This small molecule binds to this protein.
Small molecule (SMILES): CC(=O)N[C@@H]1[C@@H](O)[C@H](O)[C@@H](CO)O[C@H]1O

Sequence of chain 1.B:
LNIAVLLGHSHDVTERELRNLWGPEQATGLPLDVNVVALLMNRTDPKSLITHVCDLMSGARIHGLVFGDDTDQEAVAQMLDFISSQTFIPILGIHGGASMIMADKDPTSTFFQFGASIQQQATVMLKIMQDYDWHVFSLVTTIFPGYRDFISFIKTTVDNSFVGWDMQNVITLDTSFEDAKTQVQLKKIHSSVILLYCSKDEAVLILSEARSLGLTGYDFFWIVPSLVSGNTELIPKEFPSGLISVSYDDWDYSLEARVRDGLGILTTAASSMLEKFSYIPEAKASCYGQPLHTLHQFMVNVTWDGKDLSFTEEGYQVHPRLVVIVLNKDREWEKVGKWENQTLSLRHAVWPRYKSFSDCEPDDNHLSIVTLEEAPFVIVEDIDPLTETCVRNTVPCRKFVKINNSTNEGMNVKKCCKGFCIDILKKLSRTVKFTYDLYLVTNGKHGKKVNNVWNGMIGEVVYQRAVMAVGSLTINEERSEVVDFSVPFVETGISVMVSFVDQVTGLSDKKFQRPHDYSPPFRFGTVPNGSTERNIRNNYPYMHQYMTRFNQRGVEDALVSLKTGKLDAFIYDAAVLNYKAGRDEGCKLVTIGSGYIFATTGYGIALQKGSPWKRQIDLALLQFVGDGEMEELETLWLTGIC

Binding-site contacts:
Ligand atom O7 contacts residue ASN380 of chain 1.B at 4.3 Å.
Ligand atom C4 contacts residue ASN380 of chain 1.B at 3.4 Å.
Ligand atom N2 contacts residue ASN380 of chain 1.B at 3.7 Å.
Ligand atom C7 contacts residue ASN380 of chain 1.B at 4.2 Å.
Ligand atom C2 contacts residue ASN380 of chain 1.B at 2.5 Å.
Ligand atom C5 contacts residue GLU379 of chain 1.B at 3.9 Å.
Ligand atom O5 contacts residue GLU379 of chain 1.B at 3.4 Å (salt-bridge).
Ligand atom C6 contacts residue GLU379 of chain 1.B at 3.5 Å.
Ligand atom C1 contacts residue ASN380 of chain 1.B at 1.4 Å.
Ligand atom C5 contacts residue ASN380 of chain 1.B at 3.4 Å.
Ligand atom C1 contacts residue GLU379 of chain 1.B at 4.5 Å.
Ligand atom O3 contacts residue ASN380 of chain 1.B at 3.5 Å (h-bond).
Ligand atom C6 contacts residue ASN380 of chain 1.B at 4.2 Å.
Ligand atom O6 contacts residue GLU379 of chain 1.B at 2.3 Å (salt-bridge).
Ligand atom C3 contacts residue ASN380 of chain 1.B at 3.2 Å.
Ligand atom O5 contacts residue ASN380 of chain 1.B at 2.4 Å (h-bond).